Binding-site contacts:
Ligand atom O2 contacts residue LYS16 of chain 1.C at 2.8 Å (salt-bridge).
Ligand atom C3 contacts residue TRP63 of chain 1.C at 3.6 Å (hydrophobic).
Ligand atom O3 contacts residue TRP341 of chain 1.C at 3.9 Å.
Ligand atom C6 contacts residue TRP341 of chain 1.C at 3.6 Å (hydrophobic).
Ligand atom O1 contacts residue ASP15 of chain 1.C at 2.6 Å (salt-bridge).
Ligand atom O3 contacts residue GLU112 of chain 1.C at 3.8 Å.
Ligand atom C2 contacts residue TRP231 of chain 1.C at 3.7 Å (hydrophobic).
Ligand atom O2 contacts residue TRP63 of chain 1.C at 3.5 Å (h-bond).
Ligand atom O6 contacts residue TYR156 of chain 1.C at 3.0 Å (h-bond).
Ligand atom O3 contacts residue ALA64 of chain 1.C at 3.3 Å.
Ligand atom O1 contacts residue ASN13 of chain 1.C at 3.8 Å.
Ligand atom C6 contacts residue GLU154 of chain 1.C at 3.3 Å.
Ligand atom O3 contacts residue ARG67 of chain 1.C at 2.9 Å (salt-bridge).
Ligand atom O2 contacts residue MET331 of chain 1.C at 3.9 Å.
Ligand atom C2 contacts residue ASP66 of chain 1.C at 3.4 Å.
Ligand atom C1 contacts residue LYS16 of chain 1.C at 3.8 Å.
Ligand atom O6 contacts residue PHE157 of chain 1.C at 3.7 Å.
Ligand atom O5 contacts residue TYR156 of chain 1.C at 3.3 Å.
Ligand atom C1 contacts residue TYR156 of chain 1.C at 3.5 Å (hydrophobic).
Ligand atom O5 contacts residue ASP15 of chain 1.C at 3.9 Å.
Ligand atom O3 contacts residue ASP66 of chain 1.C at 2.6 Å (salt-bridge).
Ligand atom O2 contacts residue TRP231 of chain 1.C at 3.9 Å.
Ligand atom O4 contacts residue ARG67 of chain 1.C at 2.8 Å (salt-bridge).
Ligand atom C2 contacts residue LYS16 of chain 1.C at 3.8 Å.
Ligand atom C2 contacts residue GLU112 of chain 1.C at 3.4 Å.
Ligand atom O2 contacts residue ALA64 of chain 1.C at 3.4 Å.
Ligand atom O3 contacts residue TRP63 of chain 1.C at 3.2 Å (h-bond).
Ligand atom O6 contacts residue PRO155 of chain 1.C at 3.3 Å.
Ligand atom O4 contacts residue ARG345 of chain 1.C at 3.6 Å.
Ligand atom C6 contacts residue PHE157 of chain 1.C at 3.8 Å (hydrophobic).
Ligand atom O2 contacts residue ASP66 of chain 1.C at 2.6 Å (salt-bridge).
Ligand atom C6 contacts residue TYR156 of chain 1.C at 3.8 Å (hydrophobic).
Ligand atom O1 contacts residue LYS16 of chain 1.C at 2.9 Å (salt-bridge).
Ligand atom C1 contacts residue ASP15 of chain 1.C at 3.5 Å.
Ligand atom O6 contacts residue GLU154 of chain 1.C at 2.7 Å (salt-bridge).
Ligand atom C1 contacts residue TRP231 of chain 1.C at 3.9 Å (hydrophobic).
Ligand atom C3 contacts residue ASP66 of chain 1.C at 3.5 Å.
Ligand atom O2 contacts residue GLU112 of chain 1.C at 2.6 Å (salt-bridge).
Ligand atom C6 contacts residue PRO155 of chain 1.C at 3.9 Å (hydrophobic).
Ligand atom C4 contacts residue TRP341 of chain 1.C at 3.6 Å (hydrophobic).

Sequence of chain 1.C:
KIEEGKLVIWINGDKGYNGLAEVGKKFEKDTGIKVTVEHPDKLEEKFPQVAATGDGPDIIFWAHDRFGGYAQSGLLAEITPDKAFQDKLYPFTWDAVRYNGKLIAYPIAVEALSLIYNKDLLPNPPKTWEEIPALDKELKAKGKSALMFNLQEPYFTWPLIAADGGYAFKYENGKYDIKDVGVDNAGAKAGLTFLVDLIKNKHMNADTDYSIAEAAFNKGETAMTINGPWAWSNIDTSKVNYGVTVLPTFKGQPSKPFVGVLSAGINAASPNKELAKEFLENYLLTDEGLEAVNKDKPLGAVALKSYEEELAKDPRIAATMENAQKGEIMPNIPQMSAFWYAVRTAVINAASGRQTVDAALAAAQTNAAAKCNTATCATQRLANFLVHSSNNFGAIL

This small molecule binds to this protein.
Small molecule (SMILES): O=C1O[C@H](CO)[C@@H](O[C@H]2O[C@H](CO)[C@@H](O)[C@H](O)[C@H]2O)[C@H](O)[C@H]1O